Binding-site contacts:
Ligand atom C18 contacts residue CYS114 of chain 1.A at 3.2 Å (hydrophobic).
Ligand atom C12 contacts residue VAL111 of chain 1.A at 3.6 Å (hydrophobic).
Ligand atom N2 contacts residue ASP191 of chain 1.A at 3.6 Å.
Ligand atom C11 contacts residue VAL111 of chain 1.A at 3.7 Å (hydrophobic).
Ligand atom C8 contacts residue ASP191 of chain 1.A at 3.6 Å.
Ligand atom O2 contacts residue LEU35 of chain 1.A at 3.8 Å.
Ligand atom C20 contacts residue CYS114 of chain 1.A at 3.7 Å (hydrophobic).
Ligand atom O contacts residue CYS190 of chain 1.A at 3.4 Å.
Ligand atom C20 contacts residue ALA61 of chain 1.A at 3.5 Å (hydrophobic).
Ligand atom C19 contacts residue CYS114 of chain 1.A at 3.9 Å (hydrophobic).
Ligand atom N4 contacts residue LEU180 of chain 1.A at 3.5 Å.
Ligand atom C2 contacts residue LEU84 of chain 1.A at 3.8 Å (hydrophobic).
Ligand atom N2 contacts residue GLU80 of chain 1.A at 3.6 Å.
Ligand atom C1 contacts residue VAL93 of chain 1.A at 3.8 Å (hydrophobic).
Ligand atom C contacts residue ILE189 of chain 1.A at 3.9 Å (hydrophobic).
Ligand atom C6 contacts residue ASP191 of chain 1.A at 3.4 Å.
Ligand atom C7 contacts residue LYS63 of chain 1.A at 3.8 Å.
Ligand atom C5 contacts residue GLU80 of chain 1.A at 3.2 Å.
Ligand atom C13 contacts residue VAL43 of chain 1.A at 3.9 Å (hydrophobic).
Ligand atom C5 contacts residue LEU84 of chain 1.A at 3.8 Å (hydrophobic).
Ligand atom C10 contacts residue VAL43 of chain 1.A at 3.8 Å (hydrophobic).
Ligand atom C20 contacts residue GLU112 of chain 1.A at 3.3 Å.
Ligand atom N3 contacts residue CYS114 of chain 1.A at 3.0 Å (h-bond).
Ligand atom O1 contacts residue PHE192 of chain 1.A at 3.7 Å.
Ligand atom N2 contacts residue LYS63 of chain 1.A at 3.5 Å (salt-bridge).
Ligand atom C20 contacts residue LEU180 of chain 1.A at 3.6 Å (hydrophobic).
Ligand atom O contacts residue ASP191 of chain 1.A at 2.9 Å (salt-bridge).
Ligand atom C21 contacts residue CYS114 of chain 1.A at 3.5 Å (hydrophobic).
Ligand atom C22 contacts residue LEU35 of chain 1.A at 3.9 Å (hydrophobic).
Ligand atom O contacts residue VAL94 of chain 1.A at 3.3 Å.
Ligand atom O1 contacts residue VAL43 of chain 1.A at 3.4 Å.
Ligand atom C16 contacts residue LEU35 of chain 1.A at 3.8 Å (hydrophobic).
Ligand atom O3 contacts residue LEU35 of chain 1.A at 3.6 Å.
Ligand atom N4 contacts residue ALA61 of chain 1.A at 3.5 Å.
Ligand atom C21 contacts residue LYS115 of chain 1.A at 3.8 Å.
Ligand atom C13 contacts residue LEU180 of chain 1.A at 3.6 Å (hydrophobic).
Ligand atom C contacts residue HIS171 of chain 1.A at 3.7 Å.
Ligand atom C11 contacts residue VAL43 of chain 1.A at 3.9 Å (hydrophobic).
Ligand atom C21 contacts residue GLY117 of chain 1.A at 3.8 Å.
Ligand atom N3 contacts residue PHE113 of chain 1.A at 3.8 Å.

Sequence of chain 1.A:
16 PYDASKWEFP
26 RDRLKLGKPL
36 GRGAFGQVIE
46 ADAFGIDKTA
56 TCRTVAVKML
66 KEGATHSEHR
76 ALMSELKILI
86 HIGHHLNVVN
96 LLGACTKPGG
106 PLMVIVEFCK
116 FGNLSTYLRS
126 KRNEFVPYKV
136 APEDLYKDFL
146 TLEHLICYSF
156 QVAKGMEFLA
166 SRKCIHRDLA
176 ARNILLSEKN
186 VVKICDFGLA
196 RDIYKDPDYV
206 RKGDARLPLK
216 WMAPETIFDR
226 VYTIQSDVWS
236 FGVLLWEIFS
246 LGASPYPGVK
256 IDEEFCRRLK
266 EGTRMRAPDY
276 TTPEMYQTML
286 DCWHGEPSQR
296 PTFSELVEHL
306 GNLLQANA

The protein below binds the small molecule below.
Small molecule (SMILES): CCn1cc(CC(=O)Nc2ccc(Oc3ncnc4cc(OC)c(OC)cc34)cc2)cn1